Sequence of chain 4.NA:
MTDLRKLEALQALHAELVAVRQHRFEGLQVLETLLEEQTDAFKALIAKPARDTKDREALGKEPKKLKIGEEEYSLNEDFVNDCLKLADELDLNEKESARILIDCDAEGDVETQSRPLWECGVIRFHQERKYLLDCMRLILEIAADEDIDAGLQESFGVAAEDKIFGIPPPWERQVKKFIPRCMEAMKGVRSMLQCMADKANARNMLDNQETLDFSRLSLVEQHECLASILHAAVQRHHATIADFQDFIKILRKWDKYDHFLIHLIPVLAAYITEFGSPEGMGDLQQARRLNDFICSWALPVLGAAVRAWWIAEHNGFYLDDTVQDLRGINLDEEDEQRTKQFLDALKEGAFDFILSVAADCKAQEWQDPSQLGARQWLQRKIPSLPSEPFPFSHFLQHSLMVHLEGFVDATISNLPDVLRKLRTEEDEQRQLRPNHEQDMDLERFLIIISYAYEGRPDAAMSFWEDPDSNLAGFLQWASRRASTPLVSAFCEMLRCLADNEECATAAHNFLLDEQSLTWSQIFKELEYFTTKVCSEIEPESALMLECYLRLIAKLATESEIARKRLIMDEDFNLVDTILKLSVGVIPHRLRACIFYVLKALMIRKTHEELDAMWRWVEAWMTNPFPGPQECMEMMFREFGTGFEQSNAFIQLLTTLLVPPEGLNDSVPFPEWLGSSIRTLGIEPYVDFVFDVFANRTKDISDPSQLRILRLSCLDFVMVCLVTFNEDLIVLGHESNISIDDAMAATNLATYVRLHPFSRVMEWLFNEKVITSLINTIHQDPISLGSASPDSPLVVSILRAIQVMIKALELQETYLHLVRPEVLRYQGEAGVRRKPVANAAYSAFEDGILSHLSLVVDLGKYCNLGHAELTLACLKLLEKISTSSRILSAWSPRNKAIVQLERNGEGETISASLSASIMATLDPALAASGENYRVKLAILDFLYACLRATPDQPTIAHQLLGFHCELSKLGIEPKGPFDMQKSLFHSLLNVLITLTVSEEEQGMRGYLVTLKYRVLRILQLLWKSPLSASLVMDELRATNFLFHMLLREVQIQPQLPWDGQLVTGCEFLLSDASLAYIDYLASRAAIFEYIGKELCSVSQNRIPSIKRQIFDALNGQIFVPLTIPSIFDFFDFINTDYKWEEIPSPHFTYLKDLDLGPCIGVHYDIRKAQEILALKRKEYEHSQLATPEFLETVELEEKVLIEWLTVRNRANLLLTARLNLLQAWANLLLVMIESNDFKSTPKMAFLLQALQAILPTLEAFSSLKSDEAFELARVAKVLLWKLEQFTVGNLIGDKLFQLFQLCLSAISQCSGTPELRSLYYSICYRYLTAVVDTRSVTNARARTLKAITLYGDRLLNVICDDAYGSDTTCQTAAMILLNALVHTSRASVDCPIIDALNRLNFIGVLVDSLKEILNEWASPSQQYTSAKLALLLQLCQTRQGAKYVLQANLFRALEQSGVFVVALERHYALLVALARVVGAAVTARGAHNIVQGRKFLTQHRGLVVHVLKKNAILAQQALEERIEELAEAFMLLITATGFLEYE

Binding-site contacts:
Ligand atom N contacts residue ASN1069 of chain 4.C at 2.9 Å (h-bond).
Ligand atom O contacts residue ASN1069 of chain 4.C at 3.0 Å (h-bond).
Ligand atom NH2 contacts residue ASP1073 of chain 4.C at 3.1 Å (salt-bridge).
Ligand atom CA contacts residue GLN565 of chain 4.F at 3.1 Å.
Ligand atom CD1 contacts residue ILE1053 of chain 4.C at 3.4 Å (hydrophobic).
Ligand atom NH1 contacts residue ASN1069 of chain 4.C at 2.8 Å (h-bond).
Ligand atom O contacts residue THR1065 of chain 4.C at 3.2 Å.
Ligand atom CZ contacts residue ARG1044 of chain 4.C at 3.3 Å.
Ligand atom NH1 contacts residue ASP1073 of chain 4.C at 3.6 Å.
Ligand atom CG2 contacts residue PHE1068 of chain 4.C at 3.6 Å (hydrophobic).
Ligand atom CD1 contacts residue ARG567 of chain 4.F at 3.4 Å.
Ligand atom CD1 contacts residue THR1065 of chain 4.C at 3.5 Å.
Ligand atom OG1 contacts residue ARG1049 of chain 4.C at 2.9 Å (salt-bridge).
Ligand atom CE1 contacts residue GLN565 of chain 4.F at 1.8 Å.
Ligand atom NZ contacts residue LYS1225 of chain 4.NA at 2.2 Å.
Ligand atom CA contacts residue ASN1069 of chain 4.C at 3.5 Å.
Ligand atom CB contacts residue GLU1052 of chain 4.C at 3.1 Å.
Ligand atom CE contacts residue GLU1228 of chain 4.NA at 3.4 Å.
Ligand atom CE1 contacts residue ARG1044 of chain 4.C at 3.5 Å.
Ligand atom CG1 contacts residue PHE1068 of chain 4.C at 3.4 Å (hydrophobic).
Ligand atom C contacts residue ASN1069 of chain 4.C at 3.2 Å.
Ligand atom N contacts residue THR1065 of chain 4.C at 3.2 Å (h-bond).
Ligand atom CB contacts residue GLN1074 of chain 4.C at 3.5 Å.
Ligand atom CG contacts residue GLU1052 of chain 4.C at 3.2 Å.
Ligand atom CA contacts residue THR1065 of chain 4.C at 3.6 Å.
Ligand atom N contacts residue GLN1074 of chain 4.C at 3.2 Å (h-bond).
Ligand atom CZ contacts residue GLN565 of chain 4.F at 2.3 Å.
Ligand atom CD2 contacts residue GLN565 of chain 4.F at 1.6 Å.
Ligand atom CD1 contacts residue PHE1068 of chain 4.C at 3.4 Å (hydrophobic).
Ligand atom CB contacts residue GLN565 of chain 4.F at 2.0 Å.
Ligand atom O contacts residue GLN1074 of chain 4.C at 3.0 Å (h-bond).
Ligand atom CG contacts residue GLN565 of chain 4.F at 1.5 Å.
Ligand atom CE2 contacts residue GLN565 of chain 4.F at 2.0 Å.
Ligand atom CD contacts residue GLN1074 of chain 4.C at 3.5 Å.
Ligand atom CD1 contacts residue GLN565 of chain 4.F at 1.2 Å.
Ligand atom CG contacts residue ILE1045 of chain 4.C at 3.5 Å (hydrophobic).
Ligand atom NZ contacts residue ASP1073 of chain 4.C at 3.0 Å (salt-bridge).
Ligand atom CE contacts residue LYS1225 of chain 4.NA at 3.3 Å.
Ligand atom CD1 contacts residue ARG1044 of chain 4.C at 3.1 Å.
Ligand atom O contacts residue ASN1069 of chain 4.C at 3.3 Å (h-bond).

This protein binds this small molecule.
Small molecule (SMILES): CC[C@H](C)[C@H](NC(=O)[C@@H](NC(=O)[C@H](CC(C)C)NC(=O)[C@@H](N)CCCCN)C(C)C)C(=O)N[C@@H](CC(N)=O)C(=O)N[C@@H](CCCCN)C(=O)N[C@@H](CC(=O)O)C(=O)N[C@@H](CCSC)C(=O)N[C@@H](CCCN=C(N)N)C(=O)N[C@H](C(=O)N[C@@H](CC(=O)O)C(=O)N[C@@H](CC(C)C)C(=O)N[C@@H](Cc1ccccc1)C(=O)N[C@@H](CO)C(=O)N1CCC[C@H]1C(=O)N1CCC[C@H]1C(=O)N[C@H](C=O)CC(N)=O)[C@@H](C)O

Sequence of chain 4.C:
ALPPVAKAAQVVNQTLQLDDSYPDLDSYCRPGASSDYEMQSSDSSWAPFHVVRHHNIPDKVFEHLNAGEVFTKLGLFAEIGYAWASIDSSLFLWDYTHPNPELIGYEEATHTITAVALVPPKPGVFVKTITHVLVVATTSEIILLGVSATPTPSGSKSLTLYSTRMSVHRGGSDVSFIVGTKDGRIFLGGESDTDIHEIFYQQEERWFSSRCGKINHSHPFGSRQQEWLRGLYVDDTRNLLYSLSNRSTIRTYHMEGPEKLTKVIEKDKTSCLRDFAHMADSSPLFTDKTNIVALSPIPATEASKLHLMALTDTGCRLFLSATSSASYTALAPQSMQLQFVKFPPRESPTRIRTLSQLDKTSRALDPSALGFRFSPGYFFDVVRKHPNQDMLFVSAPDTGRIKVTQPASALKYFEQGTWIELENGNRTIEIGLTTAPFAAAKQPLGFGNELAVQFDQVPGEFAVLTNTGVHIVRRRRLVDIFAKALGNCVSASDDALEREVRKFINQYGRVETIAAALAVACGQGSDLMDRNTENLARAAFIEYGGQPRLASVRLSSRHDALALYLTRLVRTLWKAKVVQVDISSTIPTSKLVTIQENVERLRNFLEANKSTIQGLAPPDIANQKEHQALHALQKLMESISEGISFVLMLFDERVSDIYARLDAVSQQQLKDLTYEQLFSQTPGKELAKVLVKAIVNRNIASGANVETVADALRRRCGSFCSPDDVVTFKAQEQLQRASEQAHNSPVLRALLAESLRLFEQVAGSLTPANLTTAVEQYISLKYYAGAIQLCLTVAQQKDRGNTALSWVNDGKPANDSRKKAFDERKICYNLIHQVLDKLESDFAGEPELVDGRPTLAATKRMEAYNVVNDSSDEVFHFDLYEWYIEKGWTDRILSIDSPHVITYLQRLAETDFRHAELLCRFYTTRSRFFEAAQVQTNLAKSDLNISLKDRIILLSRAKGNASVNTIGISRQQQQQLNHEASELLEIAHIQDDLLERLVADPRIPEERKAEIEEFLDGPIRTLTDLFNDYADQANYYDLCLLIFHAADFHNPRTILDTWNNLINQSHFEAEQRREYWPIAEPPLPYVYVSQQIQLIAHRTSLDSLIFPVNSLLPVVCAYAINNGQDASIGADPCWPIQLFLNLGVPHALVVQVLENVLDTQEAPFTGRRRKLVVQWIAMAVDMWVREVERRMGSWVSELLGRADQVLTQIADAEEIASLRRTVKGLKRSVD

Sequence of chain 4.F:
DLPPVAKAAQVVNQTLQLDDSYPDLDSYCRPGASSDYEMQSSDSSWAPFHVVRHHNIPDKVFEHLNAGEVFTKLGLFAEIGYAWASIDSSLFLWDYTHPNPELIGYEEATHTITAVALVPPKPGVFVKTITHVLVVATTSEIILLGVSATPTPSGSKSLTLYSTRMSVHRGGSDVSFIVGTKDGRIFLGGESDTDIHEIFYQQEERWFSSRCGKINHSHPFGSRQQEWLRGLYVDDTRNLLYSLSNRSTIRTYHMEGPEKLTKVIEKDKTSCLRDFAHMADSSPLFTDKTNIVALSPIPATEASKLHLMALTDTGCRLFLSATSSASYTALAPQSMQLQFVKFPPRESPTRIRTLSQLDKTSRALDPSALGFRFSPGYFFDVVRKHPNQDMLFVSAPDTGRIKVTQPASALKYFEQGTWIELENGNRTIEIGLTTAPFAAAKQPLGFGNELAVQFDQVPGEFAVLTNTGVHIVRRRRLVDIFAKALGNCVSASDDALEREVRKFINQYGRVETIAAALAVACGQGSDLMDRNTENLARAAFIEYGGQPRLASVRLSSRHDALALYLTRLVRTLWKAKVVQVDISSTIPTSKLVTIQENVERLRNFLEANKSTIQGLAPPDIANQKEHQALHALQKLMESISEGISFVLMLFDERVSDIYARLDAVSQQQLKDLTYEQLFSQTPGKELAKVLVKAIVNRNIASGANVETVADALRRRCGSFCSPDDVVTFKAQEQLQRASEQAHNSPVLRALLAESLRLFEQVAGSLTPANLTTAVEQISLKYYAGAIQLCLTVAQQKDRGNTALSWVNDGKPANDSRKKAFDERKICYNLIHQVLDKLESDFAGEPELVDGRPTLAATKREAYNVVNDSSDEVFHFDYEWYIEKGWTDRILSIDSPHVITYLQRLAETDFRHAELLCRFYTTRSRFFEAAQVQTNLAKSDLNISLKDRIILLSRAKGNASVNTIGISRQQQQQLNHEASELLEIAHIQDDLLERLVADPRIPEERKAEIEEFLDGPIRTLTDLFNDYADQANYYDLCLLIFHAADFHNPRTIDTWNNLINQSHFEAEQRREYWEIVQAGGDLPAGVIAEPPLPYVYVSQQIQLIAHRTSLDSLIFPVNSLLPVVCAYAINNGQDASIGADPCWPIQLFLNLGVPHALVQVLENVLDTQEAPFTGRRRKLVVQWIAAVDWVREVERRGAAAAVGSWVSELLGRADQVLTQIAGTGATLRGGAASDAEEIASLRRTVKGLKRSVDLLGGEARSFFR